The small molecule below binds the protein below.
Small molecule (SMILES): CCNC(=O)c1cc2c(-c3cc(S(=O)(=O)CC)ccc3Oc3c(C)cccc3C)cn(C)c(=O)c2[nH]1

Sequence of chain 1.C:
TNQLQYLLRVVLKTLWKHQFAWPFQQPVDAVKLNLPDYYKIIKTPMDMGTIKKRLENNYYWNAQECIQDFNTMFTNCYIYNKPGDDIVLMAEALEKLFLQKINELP

Binding-site contacts:
Ligand atom C23 contacts residue ASN88 of chain 1.C at 3.6 Å.
Ligand atom O34 contacts residue ASP36 of chain 1.C at 3.2 Å (salt-bridge).
Ligand atom C6 contacts residue LEU40 of chain 1.C at 3.3 Å (hydrophobic).
Ligand atom C19 contacts residue ASN88 of chain 1.C at 3.8 Å.
Ligand atom C8 contacts residue LEU40 of chain 1.C at 3.6 Å (hydrophobic).
Ligand atom C10 contacts residue TRP29 of chain 1.C at 3.9 Å (hydrophobic).
Ligand atom N29 contacts residue VAL35 of chain 1.C at 3.6 Å.
Ligand atom C19 contacts residue ILE94 of chain 1.C at 3.5 Å (hydrophobic).
Ligand atom N29 contacts residue ILE94 of chain 1.C at 3.6 Å.
Ligand atom C17 contacts residue PRO30 of chain 1.C at 3.6 Å (hydrophobic).
Ligand atom C24 contacts residue GLN33 of chain 1.C at 3.3 Å.
Ligand atom C4 contacts residue TRP29 of chain 1.C at 3.8 Å (hydrophobic).
Ligand atom O31 contacts residue ASN88 of chain 1.C at 2.9 Å (h-bond).
Ligand atom O31 contacts residue ILE94 of chain 1.C at 3.8 Å.
Ligand atom C21 contacts residue ILE94 of chain 1.C at 3.7 Å (hydrophobic).
Ligand atom C5 contacts residue LEU40 of chain 1.C at 3.8 Å (hydrophobic).
Ligand atom C23 contacts residue TYR87 of chain 1.C at 3.9 Å (hydrophobic).
Ligand atom C17 contacts residue VAL35 of chain 1.C at 3.9 Å (hydrophobic).
Ligand atom N30 contacts residue ASN88 of chain 1.C at 3.0 Å (h-bond).
Ligand atom C25 contacts residue VAL35 of chain 1.C at 3.6 Å (hydrophobic).
Ligand atom C24 contacts residue TRP29 of chain 1.C at 3.8 Å (hydrophobic).
Ligand atom N30 contacts residue TYR87 of chain 1.C at 3.9 Å.
Ligand atom C25 contacts residue PRO30 of chain 1.C at 3.8 Å (hydrophobic).
Ligand atom C17 contacts residue ILE94 of chain 1.C at 3.8 Å (hydrophobic).
Ligand atom C15 contacts residue ASN88 of chain 1.C at 4.0 Å.
Ligand atom C16 contacts residue ASN88 of chain 1.C at 3.8 Å.
Ligand atom O33 contacts residue LYS39 of chain 1.C at 3.3 Å.
Ligand atom C26 contacts residue ASN88 of chain 1.C at 3.8 Å.
Ligand atom C20 contacts residue LEU42 of chain 1.C at 3.9 Å (hydrophobic).
Ligand atom C15 contacts residue ILE94 of chain 1.C at 3.9 Å (hydrophobic).
Ligand atom C20 contacts residue ASN88 of chain 1.C at 3.9 Å.
Ligand atom N28 contacts residue ASN88 of chain 1.C at 3.0 Å (h-bond).
Ligand atom O32 contacts residue LEU42 of chain 1.C at 3.7 Å.
Ligand atom C14 contacts residue LEU40 of chain 1.C at 3.5 Å (hydrophobic).
Ligand atom O34 contacts residue LEU40 of chain 1.C at 3.5 Å.
Ligand atom C25 contacts residue PHE31 of chain 1.C at 3.6 Å (hydrophobic).
Ligand atom C21 contacts residue PRO30 of chain 1.C at 3.7 Å (hydrophobic).
Ligand atom C25 contacts residue ILE94 of chain 1.C at 4.0 Å (hydrophobic).
Ligand atom C21 contacts residue TRP29 of chain 1.C at 3.6 Å (hydrophobic).
Ligand atom C5 contacts residue TRP29 of chain 1.C at 3.8 Å (hydrophobic).